Binding-site contacts:
Ligand atom C6 contacts residue ASP310 of chain 1.B at 3.9 Å.
Ligand atom C1 contacts residue GLY309 of chain 1.B at 4.1 Å.
Ligand atom C6 contacts residue LYS306 of chain 1.B at 3.7 Å.
Ligand atom C4 contacts residue ASN339 of chain 1.B at 4.2 Å.
Ligand atom C7 contacts residue ASN339 of chain 1.B at 3.2 Å.
Ligand atom O7 contacts residue ASN339 of chain 1.B at 3.1 Å (h-bond).
Ligand atom C5 contacts residue GLY309 of chain 1.B at 3.2 Å.
Ligand atom O5 contacts residue GLY309 of chain 1.B at 3.6 Å.
Ligand atom C8 contacts residue ASN339 of chain 1.B at 4.4 Å.
Ligand atom O6 contacts residue LYS306 of chain 1.B at 4.0 Å.
Ligand atom C4 contacts residue GLY309 of chain 1.B at 4.4 Å.
Ligand atom C5 contacts residue ASP310 of chain 1.B at 4.4 Å.
Ligand atom C6 contacts residue GLY309 of chain 1.B at 3.5 Å.
Ligand atom O5 contacts residue ASN339 of chain 1.B at 2.3 Å (h-bond).
Ligand atom C2 contacts residue ASN339 of chain 1.B at 2.5 Å.
Ligand atom C3 contacts residue ASN339 of chain 1.B at 3.8 Å.
Ligand atom N2 contacts residue ASN339 of chain 1.B at 3.0 Å (h-bond).
Ligand atom C1 contacts residue ASN339 of chain 1.B at 1.4 Å.
Ligand atom C5 contacts residue ASN339 of chain 1.B at 3.6 Å.

The protein below binds the small molecule below.
Small molecule (SMILES): CC(=O)N[C@@H]1[C@@H](O)[C@H](O)[C@@H](CO)O[C@H]1O

Sequence of chain 1.B:
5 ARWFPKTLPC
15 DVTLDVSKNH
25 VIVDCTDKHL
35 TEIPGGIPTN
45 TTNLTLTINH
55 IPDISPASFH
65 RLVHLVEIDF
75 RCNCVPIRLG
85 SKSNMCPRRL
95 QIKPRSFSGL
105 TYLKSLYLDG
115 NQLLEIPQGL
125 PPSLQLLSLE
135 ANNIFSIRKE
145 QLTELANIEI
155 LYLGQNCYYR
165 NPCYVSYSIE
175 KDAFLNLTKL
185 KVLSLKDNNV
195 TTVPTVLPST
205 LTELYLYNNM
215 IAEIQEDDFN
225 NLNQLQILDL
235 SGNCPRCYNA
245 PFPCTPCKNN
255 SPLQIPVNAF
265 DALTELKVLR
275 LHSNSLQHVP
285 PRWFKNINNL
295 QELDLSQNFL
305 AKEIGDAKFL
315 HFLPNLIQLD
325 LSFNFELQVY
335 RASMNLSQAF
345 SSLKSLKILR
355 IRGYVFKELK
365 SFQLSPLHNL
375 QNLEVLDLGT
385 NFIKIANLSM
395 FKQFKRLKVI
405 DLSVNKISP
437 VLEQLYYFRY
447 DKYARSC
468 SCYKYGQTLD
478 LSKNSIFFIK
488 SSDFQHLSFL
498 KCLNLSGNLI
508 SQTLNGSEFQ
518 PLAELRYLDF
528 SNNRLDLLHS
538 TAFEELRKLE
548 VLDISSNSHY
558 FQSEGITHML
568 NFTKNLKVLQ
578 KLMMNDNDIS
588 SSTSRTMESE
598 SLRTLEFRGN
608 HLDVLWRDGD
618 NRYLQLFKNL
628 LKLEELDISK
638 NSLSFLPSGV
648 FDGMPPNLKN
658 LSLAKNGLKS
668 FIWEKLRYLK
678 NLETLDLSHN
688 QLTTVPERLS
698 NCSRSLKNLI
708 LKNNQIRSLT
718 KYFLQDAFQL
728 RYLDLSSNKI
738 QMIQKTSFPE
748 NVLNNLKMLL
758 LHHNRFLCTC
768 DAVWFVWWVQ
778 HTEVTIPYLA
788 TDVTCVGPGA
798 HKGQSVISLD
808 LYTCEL